Sequence of chain 17.C:
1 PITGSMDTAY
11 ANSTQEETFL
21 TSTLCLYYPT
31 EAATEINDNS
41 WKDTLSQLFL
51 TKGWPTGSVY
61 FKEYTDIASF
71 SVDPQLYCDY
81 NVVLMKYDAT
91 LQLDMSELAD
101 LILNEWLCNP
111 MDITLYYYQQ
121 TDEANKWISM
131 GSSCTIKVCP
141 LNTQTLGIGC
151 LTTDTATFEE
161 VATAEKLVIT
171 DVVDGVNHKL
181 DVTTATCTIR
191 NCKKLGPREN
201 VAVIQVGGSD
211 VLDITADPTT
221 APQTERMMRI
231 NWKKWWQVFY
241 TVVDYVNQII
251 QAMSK

Binding-site contacts:
Ligand atom C2 contacts residue ASN12 of chain 17.C at 3.2 Å.
Ligand atom N2 contacts residue ASN12 of chain 17.C at 3.8 Å.
Ligand atom O7 contacts residue ASN12 of chain 17.C at 3.7 Å.
Ligand atom C1 contacts residue ASN12 of chain 17.C at 2.2 Å.
Ligand atom C5 contacts residue ASN12 of chain 17.C at 4.1 Å.
Ligand atom C7 contacts residue ASN12 of chain 17.C at 3.9 Å.
Ligand atom O5 contacts residue ASN12 of chain 17.C at 2.7 Å (h-bond).

A protein and the small-molecule ligand that binds it are described below.
Small molecule (SMILES): CC(=O)N[C@H]1[C@H](O[C@H]2[C@H](O)[C@@H](NC(C)=O)CO[C@@H]2CO)O[C@H](CO)[C@@H](O)[C@@H]1O